Sequence of chain 1.C:
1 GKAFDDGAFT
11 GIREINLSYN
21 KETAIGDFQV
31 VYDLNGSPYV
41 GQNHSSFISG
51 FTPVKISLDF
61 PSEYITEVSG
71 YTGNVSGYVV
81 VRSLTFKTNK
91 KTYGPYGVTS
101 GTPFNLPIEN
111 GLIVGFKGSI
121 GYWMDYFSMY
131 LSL

This protein binds this small molecule.
Small molecule (SMILES): CO[C@H]1O[C@H](CO)[C@H](O)[C@H](O)[C@H]1O

Binding-site contacts:
Ligand atom C6 contacts residue VAL80 of chain 1.C at 4.0 Å (hydrophobic).
Ligand atom C4 contacts residue TYR78 of chain 1.C at 3.9 Å (hydrophobic).
Ligand atom C6 contacts residue TYR78 of chain 1.C at 3.8 Å (hydrophobic).
Ligand atom O2 contacts residue PHE47 of chain 1.C at 4.3 Å.
Ligand atom C7 contacts residue TYR122 of chain 1.C at 3.6 Å (hydrophobic).
Ligand atom O3 contacts residue GLY1 of chain 1.C at 2.9 Å (h-bond).
Ligand atom C4 contacts residue GLY1 of chain 1.C at 4.0 Å.
Ligand atom O4 contacts residue TYR122 of chain 1.C at 4.2 Å.
Ligand atom C2 contacts residue TYR122 of chain 1.C at 4.5 Å (hydrophobic).
Ligand atom C3 contacts residue TYR78 of chain 1.C at 3.8 Å (hydrophobic).
Ligand atom O6 contacts residue TRP123 of chain 1.C at 2.8 Å (h-bond).
Ligand atom O5 contacts residue TRP123 of chain 1.C at 4.5 Å.
Ligand atom C4 contacts residue ASP125 of chain 1.C at 3.4 Å.
Ligand atom O1 contacts residue TYR122 of chain 1.C at 4.2 Å.
Ligand atom C6 contacts residue TRP123 of chain 1.C at 3.8 Å (hydrophobic).
Ligand atom C1 contacts residue GLY121 of chain 1.C at 4.3 Å.
Ligand atom C1 contacts residue TYR122 of chain 1.C at 3.6 Å (hydrophobic).
Ligand atom O4 contacts residue ASP125 of chain 1.C at 2.9 Å (salt-bridge).
Ligand atom C5 contacts residue ASP125 of chain 1.C at 3.8 Å.
Ligand atom C6 contacts residue ASP125 of chain 1.C at 3.1 Å.
Ligand atom C7 contacts residue TYR78 of chain 1.C at 3.9 Å (hydrophobic).
Ligand atom C6 contacts residue TYR122 of chain 1.C at 3.8 Å (hydrophobic).
Ligand atom O5 contacts residue GLY121 of chain 1.C at 3.7 Å.
Ligand atom O4 contacts residue GLY1 of chain 1.C at 3.0 Å (h-bond).
Ligand atom C2 contacts residue GLY1 of chain 1.C at 4.2 Å.
Ligand atom O6 contacts residue VAL80 of chain 1.C at 4.1 Å.
Ligand atom C2 contacts residue PHE47 of chain 1.C at 4.2 Å (hydrophobic).
Ligand atom C3 contacts residue GLY1 of chain 1.C at 3.9 Å.
Ligand atom O1 contacts residue TYR78 of chain 1.C at 3.6 Å (h-bond).
Ligand atom O5 contacts residue TYR122 of chain 1.C at 2.8 Å (h-bond).
Ligand atom O6 contacts residue TYR122 of chain 1.C at 2.9 Å (h-bond).
Ligand atom C5 contacts residue TYR78 of chain 1.C at 3.9 Å (hydrophobic).
Ligand atom O4 contacts residue GLY121 of chain 1.C at 3.4 Å.
Ligand atom C2 contacts residue GLY121 of chain 1.C at 4.3 Å.
Ligand atom C5 contacts residue TYR122 of chain 1.C at 3.9 Å (hydrophobic).
Ligand atom O6 contacts residue GLY121 of chain 1.C at 3.6 Å.
Ligand atom O6 contacts residue ASP125 of chain 1.C at 2.9 Å (salt-bridge).